Sequence of chain 11.A:
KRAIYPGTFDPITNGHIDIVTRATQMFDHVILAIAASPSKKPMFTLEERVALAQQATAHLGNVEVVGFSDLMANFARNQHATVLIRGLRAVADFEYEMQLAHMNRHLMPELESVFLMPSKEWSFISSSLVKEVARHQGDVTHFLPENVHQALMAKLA

The small molecule below binds the protein below.
Small molecule (SMILES): CC(C)(CO)[C@@H](O)C(=O)NCCc1nc2cccc(O)c2[nH]1

Sequence of chain 7.A:
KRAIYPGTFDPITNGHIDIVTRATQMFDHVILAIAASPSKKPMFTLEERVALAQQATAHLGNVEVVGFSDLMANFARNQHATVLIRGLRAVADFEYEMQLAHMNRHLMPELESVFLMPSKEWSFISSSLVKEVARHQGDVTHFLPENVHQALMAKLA

Binding-site contacts:
Ligand atom C8 contacts residue GLU134 of chain 11.A at 3.6 Å.
Ligand atom N11 contacts residue LEU73 of chain 7.A at 3.6 Å.
Ligand atom C20 contacts residue ARG88 of chain 7.A at 3.6 Å.
Ligand atom C2 contacts residue ASP72 of chain 7.A at 3.7 Å.
Ligand atom C10 contacts residue LEU73 of chain 7.A at 3.6 Å (hydrophobic).
Ligand atom C21 contacts residue ARG88 of chain 7.A at 3.5 Å.
Ligand atom O13 contacts residue ASN106 of chain 7.A at 2.7 Å (h-bond).
Ligand atom N4 contacts residue GLU134 of chain 11.A at 3.9 Å.
Ligand atom O17 contacts residue GLU134 of chain 11.A at 3.0 Å (salt-bridge).
Ligand atom C3 contacts residue ASP72 of chain 7.A at 3.9 Å.
Ligand atom C1 contacts residue MET74 of chain 7.A at 3.8 Å (hydrophobic).
Ligand atom C7 contacts residue GLU134 of chain 11.A at 3.8 Å.
Ligand atom C6 contacts residue LEU102 of chain 7.A at 3.7 Å (hydrophobic).
Ligand atom C6 contacts residue VAL135 of chain 11.A at 3.7 Å (hydrophobic).
Ligand atom O13 contacts residue MET74 of chain 7.A at 3.3 Å.
Ligand atom C5 contacts residue ASN106 of chain 7.A at 3.4 Å.
Ligand atom O22 contacts residue LEU102 of chain 7.A at 3.3 Å.
Ligand atom O13 contacts residue ALA75 of chain 7.A at 3.1 Å (h-bond).
Ligand atom O22 contacts residue TYR98 of chain 7.A at 3.9 Å.
Ligand atom N12 contacts residue GLU134 of chain 11.A at 2.8 Å (salt-bridge).
Ligand atom O13 contacts residue LEU73 of chain 7.A at 3.4 Å.
Ligand atom O13 contacts residue LEU109 of chain 7.A at 3.8 Å.
Ligand atom C9 contacts residue LEU73 of chain 7.A at 3.7 Å (hydrophobic).
Ligand atom C10 contacts residue ASN106 of chain 7.A at 3.3 Å.
Ligand atom C3 contacts residue PHE70 of chain 7.A at 3.9 Å (hydrophobic).
Ligand atom C16 contacts residue GLU134 of chain 11.A at 3.8 Å.
Ligand atom C7 contacts residue LEU102 of chain 7.A at 3.6 Å (hydrophobic).
Ligand atom C5 contacts residue MET105 of chain 7.A at 3.7 Å (hydrophobic).
Ligand atom O22 contacts residue ARG88 of chain 7.A at 2.9 Å (salt-bridge).
Ligand atom C14 contacts residue GLU134 of chain 11.A at 3.9 Å.
Ligand atom C19 contacts residue ALA37 of chain 7.A at 3.5 Å (hydrophobic).
Ligand atom C19 contacts residue GLY9 of chain 7.A at 3.7 Å.
Ligand atom C6 contacts residue LEU131 of chain 11.A at 3.9 Å (hydrophobic).
Ligand atom N11 contacts residue MET74 of chain 7.A at 2.9 Å (h-bond).
Ligand atom O15 contacts residue MET74 of chain 7.A at 3.3 Å.
Ligand atom C6 contacts residue MET105 of chain 7.A at 3.8 Å (hydrophobic).
Ligand atom C9 contacts residue MET74 of chain 7.A at 3.7 Å (hydrophobic).
Ligand atom C1 contacts residue GLU134 of chain 11.A at 3.9 Å.
Ligand atom C10 contacts residue MET74 of chain 7.A at 3.8 Å (hydrophobic).
Ligand atom C2 contacts residue HIS138 of chain 11.A at 3.4 Å.